The small molecule below binds the protein below.
Small molecule (SMILES): Nc1nc2c(ncn2[C@@H]2O[C@H](CO[P](=O)(O)O[P](=O)(O)CP(=O)(O)O)[C@@H](O)[C@H]2O)c(=O)[nH]1

Binding-site contacts:
Ligand atom C3B contacts residue GLY40 of chain 1.A at 2.9 Å.
Ligand atom C8 contacts residue SER45 of chain 1.A at 3.4 Å.
Ligand atom PA contacts residue SER45 of chain 1.A at 3.5 Å.
Ligand atom O6 contacts residue ALA180 of chain 1.A at 2.8 Å (h-bond).
Ligand atom O1A contacts residue SER45 of chain 1.A at 2.5 Å (h-bond).
Ligand atom PG contacts residue MG1 of chain 1.H at 3.2 Å.
Ligand atom O5' contacts residue SER45 of chain 1.A at 3.4 Å (h-bond).
Ligand atom O6 contacts residue SER179 of chain 1.A at 3.2 Å.
Ligand atom N1 contacts residue ASP151 of chain 1.A at 2.6 Å (salt-bridge).
Ligand atom O1A contacts residue THR44 of chain 1.A at 3.3 Å (h-bond).
Ligand atom PB contacts residue MG1 of chain 1.H at 3.4 Å.
Ligand atom O2' contacts residue SER56 of chain 1.A at 2.5 Å (h-bond).
Ligand atom C6 contacts residue LYS149 of chain 1.A at 3.4 Å.
Ligand atom O2' contacts residue GLN57 of chain 1.A at 3.2 Å.
Ligand atom C2 contacts residue ASP151 of chain 1.A at 3.4 Å.
Ligand atom O2A contacts residue TYR59 of chain 1.A at 3.1 Å.
Ligand atom C5' contacts residue GLY40 of chain 1.A at 3.5 Å.
Ligand atom O2G contacts residue MG1 of chain 1.H at 2.1 Å.
Ligand atom O1B contacts residue GLY42 of chain 1.A at 3.1 Å (h-bond).
Ligand atom O1B contacts residue VAL41 of chain 1.A at 3.3 Å (h-bond).
Ligand atom O3' contacts residue TYR59 of chain 1.A at 3.3 Å (h-bond).
Ligand atom O4' contacts residue LYS149 of chain 1.A at 2.9 Å (salt-bridge).
Ligand atom C4 contacts residue PHE55 of chain 1.A at 3.4 Å (hydrophobic).
Ligand atom O2B contacts residue MG1 of chain 1.H at 2.1 Å.
Ligand atom N1 contacts residue LYS181 of chain 1.A at 3.4 Å.
Ligand atom O2' contacts residue PHE55 of chain 1.A at 3.3 Å.
Ligand atom O1A contacts residue GLY42 of chain 1.A at 3.2 Å.
Ligand atom O3' contacts residue GLN57 of chain 1.A at 2.8 Å (h-bond).
Ligand atom O1B contacts residue LYS43 of chain 1.A at 3.0 Å (salt-bridge).
Ligand atom C5 contacts residue LYS149 of chain 1.A at 3.4 Å.
Ligand atom O2G contacts residue THR62 of chain 1.A at 2.9 Å (h-bond).
Ligand atom O3G contacts residue TYR59 of chain 1.A at 2.6 Å (h-bond).
Ligand atom O1G contacts residue GLY89 of chain 1.A at 3.2 Å (h-bond).
Ligand atom O2B contacts residue THR44 of chain 1.A at 3.0 Å (h-bond).
Ligand atom O3A contacts residue GLY42 of chain 1.A at 3.0 Å (h-bond).
Ligand atom C3B contacts residue TYR59 of chain 1.A at 3.4 Å (hydrophobic).
Ligand atom N7 contacts residue ASN148 of chain 1.A at 3.3 Å (h-bond).
Ligand atom O6 contacts residue LYS181 of chain 1.A at 3.2 Å (salt-bridge).
Ligand atom O1G contacts residue LYS43 of chain 1.A at 2.7 Å (salt-bridge).
Ligand atom N2 contacts residue ASP151 of chain 1.A at 2.7 Å (salt-bridge).

Sequence of chain 1.A:
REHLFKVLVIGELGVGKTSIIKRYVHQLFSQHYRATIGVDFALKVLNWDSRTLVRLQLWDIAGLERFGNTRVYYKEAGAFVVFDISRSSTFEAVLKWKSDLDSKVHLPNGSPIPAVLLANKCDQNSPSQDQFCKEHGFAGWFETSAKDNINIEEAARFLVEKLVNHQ